Sequence of chain 1.D:
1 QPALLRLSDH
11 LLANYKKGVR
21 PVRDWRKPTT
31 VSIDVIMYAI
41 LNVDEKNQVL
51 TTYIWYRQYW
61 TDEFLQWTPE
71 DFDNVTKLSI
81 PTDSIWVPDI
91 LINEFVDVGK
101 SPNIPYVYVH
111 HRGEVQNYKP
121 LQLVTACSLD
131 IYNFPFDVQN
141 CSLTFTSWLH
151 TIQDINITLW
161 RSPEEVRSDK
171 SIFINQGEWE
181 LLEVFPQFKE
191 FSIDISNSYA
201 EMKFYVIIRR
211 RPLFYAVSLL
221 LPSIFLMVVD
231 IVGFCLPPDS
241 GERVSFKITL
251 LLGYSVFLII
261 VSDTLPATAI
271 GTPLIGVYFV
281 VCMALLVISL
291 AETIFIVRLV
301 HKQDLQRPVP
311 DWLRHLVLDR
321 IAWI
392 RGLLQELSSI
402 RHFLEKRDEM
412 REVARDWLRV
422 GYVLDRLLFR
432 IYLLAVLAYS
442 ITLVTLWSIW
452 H

Binding-site contacts:
Ligand atom C1 contacts residue PHE188 of chain 1.D at 4.0 Å (hydrophobic).
Ligand atom O6 contacts residue THR158 of chain 1.D at 4.0 Å.
Ligand atom C5 contacts residue PHE188 of chain 1.D at 3.9 Å (hydrophobic).
Ligand atom C3 contacts residue ASN156 of chain 1.D at 3.8 Å.
Ligand atom C4 contacts residue ASN156 of chain 1.D at 4.2 Å.
Ligand atom O5 contacts residue PHE188 of chain 1.D at 4.1 Å.
Ligand atom O6 contacts residue ILE157 of chain 1.D at 3.6 Å.
Ligand atom C5 contacts residue ASN156 of chain 1.D at 3.7 Å.
Ligand atom C1 contacts residue ASN156 of chain 1.D at 1.4 Å.
Ligand atom O6 contacts residue PHE188 of chain 1.D at 3.5 Å.
Ligand atom C8 contacts residue ILE152 of chain 1.D at 3.7 Å (hydrophobic).
Ligand atom C8 contacts residue PHE188 of chain 1.D at 4.2 Å (hydrophobic).
Ligand atom C6 contacts residue ILE157 of chain 1.D at 4.4 Å (hydrophobic).
Ligand atom O5 contacts residue ILE157 of chain 1.D at 4.4 Å.
Ligand atom O7 contacts residue ASN156 of chain 1.D at 3.5 Å (h-bond).
Ligand atom C6 contacts residue THR158 of chain 1.D at 4.2 Å.
Ligand atom O5 contacts residue ASN156 of chain 1.D at 2.4 Å (h-bond).
Ligand atom O7 contacts residue PHE188 of chain 1.D at 4.1 Å.
Ligand atom N2 contacts residue ASN156 of chain 1.D at 2.9 Å (h-bond).
Ligand atom C2 contacts residue ASN156 of chain 1.D at 2.5 Å.
Ligand atom C7 contacts residue ASN156 of chain 1.D at 3.4 Å.

A small-molecule ligand and the protein it binds are described below.
Small molecule (SMILES): CC(=O)N[C@H]1[C@H](O[C@H]2[C@H](O)[C@@H](NC(C)=O)CO[C@@H]2CO)O[C@H](CO)[C@@H](O)[C@@H]1O